Sequence of chain 1.A:
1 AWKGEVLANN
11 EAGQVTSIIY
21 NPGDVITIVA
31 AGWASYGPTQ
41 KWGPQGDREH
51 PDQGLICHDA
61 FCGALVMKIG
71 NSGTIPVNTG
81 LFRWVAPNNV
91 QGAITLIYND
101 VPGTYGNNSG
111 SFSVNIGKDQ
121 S

A small-molecule ligand and the protein it binds are described below.
Small molecule (SMILES): OC[C@H]1O[C@@H](O)[C@H](O)[C@@H](O)[C@H]1O

Binding-site contacts:
Ligand atom O6 contacts residue GLN53 of chain 1.A at 2.6 Å (h-bond).
Ligand atom C4 contacts residue TYR36 of chain 1.A at 4.1 Å (hydrophobic).
Ligand atom C2 contacts residue TYR36 of chain 1.A at 3.4 Å (hydrophobic).
Ligand atom O2 contacts residue TYR36 of chain 1.A at 4.0 Å.
Ligand atom O6 contacts residue HIS50 of chain 1.A at 2.9 Å (h-bond).
Ligand atom O2 contacts residue ASN107 of chain 1.A at 3.1 Å (h-bond).
Ligand atom O5 contacts residue HIS50 of chain 1.A at 3.5 Å (h-bond).
Ligand atom O2 contacts residue PHB1 of chain 1.Q at 2.8 Å (h-bond).
Ligand atom O4 contacts residue ASP100 of chain 1.A at 2.6 Å (salt-bridge).
Ligand atom C1 contacts residue PHB1 of chain 1.Q at 1.4 Å.
Ligand atom C4 contacts residue ASP100 of chain 1.A at 3.5 Å.
Ligand atom C4 contacts residue PHB1 of chain 1.Q at 4.1 Å.
Ligand atom O5 contacts residue TYR36 of chain 1.A at 3.6 Å.
Ligand atom C5 contacts residue PHB1 of chain 1.Q at 3.6 Å.
Ligand atom C5 contacts residue ASP100 of chain 1.A at 4.1 Å.
Ligand atom O4 contacts residue THR104 of chain 1.A at 3.4 Å (h-bond).
Ligand atom C3 contacts residue CA1 of chain 1.J at 3.4 Å.
Ligand atom O3 contacts residue TYR36 of chain 1.A at 3.4 Å (h-bond).
Ligand atom C5 contacts residue GLN53 of chain 1.A at 3.9 Å.
Ligand atom O3 contacts residue THR104 of chain 1.A at 3.3 Å (h-bond).
Ligand atom C6 contacts residue HIS50 of chain 1.A at 3.6 Å.
Ligand atom C2 contacts residue CA1 of chain 1.J at 3.9 Å.
Ligand atom C3 contacts residue TYR36 of chain 1.A at 3.8 Å (hydrophobic).
Ligand atom C2 contacts residue ASN107 of chain 1.A at 3.8 Å.
Ligand atom C3 contacts residue PHB1 of chain 1.Q at 3.7 Å.
Ligand atom O3 contacts residue ASN107 of chain 1.A at 3.0 Å (h-bond).
Ligand atom C2 contacts residue PHB1 of chain 1.Q at 2.4 Å.
Ligand atom C4 contacts residue CA1 of chain 1.J at 3.4 Å.
Ligand atom C6 contacts residue GLN53 of chain 1.A at 3.7 Å.
Ligand atom C4 contacts residue THR104 of chain 1.A at 3.3 Å.
Ligand atom C6 contacts residue ASP100 of chain 1.A at 3.5 Å.
Ligand atom C3 contacts residue ASN107 of chain 1.A at 4.0 Å.
Ligand atom C1 contacts residue TYR36 of chain 1.A at 4.1 Å (hydrophobic).
Ligand atom C3 contacts residue THR104 of chain 1.A at 4.0 Å.
Ligand atom O5 contacts residue PHB1 of chain 1.Q at 2.3 Å (h-bond).
Ligand atom O3 contacts residue CA1 of chain 1.J at 2.4 Å.
Ligand atom O6 contacts residue VAL101 of chain 1.A at 4.0 Å.
Ligand atom C6 contacts residue VAL101 of chain 1.A at 3.8 Å (hydrophobic).
Ligand atom O4 contacts residue TYR36 of chain 1.A at 3.1 Å (h-bond).
Ligand atom O4 contacts residue CA1 of chain 1.J at 2.5 Å.